Binding-site contacts:
Ligand atom O7 contacts residue THR284 of chain 1.C at 3.7 Å.
Ligand atom C8 contacts residue THR284 of chain 1.C at 3.2 Å.
Ligand atom C8 contacts residue ASN280 of chain 1.C at 3.3 Å.
Ligand atom C2 contacts residue ASN282 of chain 1.C at 2.7 Å.
Ligand atom C7 contacts residue ASN282 of chain 1.C at 4.3 Å.
Ligand atom C3 contacts residue ASN282 of chain 1.C at 3.9 Å.
Ligand atom O5 contacts residue ASN282 of chain 1.C at 2.2 Å (h-bond).
Ligand atom C1 contacts residue ASN282 of chain 1.C at 1.4 Å.
Ligand atom C4 contacts residue ASN282 of chain 1.C at 4.2 Å.
Ligand atom C7 contacts residue ASN280 of chain 1.C at 4.5 Å.
Ligand atom N2 contacts residue THR284 of chain 1.C at 4.4 Å.
Ligand atom C6 contacts residue ASN282 of chain 1.C at 4.5 Å.
Ligand atom C8 contacts residue ASN282 of chain 1.C at 4.5 Å.
Ligand atom C7 contacts residue THR284 of chain 1.C at 3.6 Å.
Ligand atom N2 contacts residue ASN282 of chain 1.C at 3.2 Å (h-bond).
Ligand atom C5 contacts residue ASN282 of chain 1.C at 3.5 Å.

The small molecule below binds the protein below.
Small molecule (SMILES): CC(=O)N[C@@H]1[C@@H](O)[C@H](O)[C@@H](CO)O[C@H]1O

Sequence of chain 1.C:
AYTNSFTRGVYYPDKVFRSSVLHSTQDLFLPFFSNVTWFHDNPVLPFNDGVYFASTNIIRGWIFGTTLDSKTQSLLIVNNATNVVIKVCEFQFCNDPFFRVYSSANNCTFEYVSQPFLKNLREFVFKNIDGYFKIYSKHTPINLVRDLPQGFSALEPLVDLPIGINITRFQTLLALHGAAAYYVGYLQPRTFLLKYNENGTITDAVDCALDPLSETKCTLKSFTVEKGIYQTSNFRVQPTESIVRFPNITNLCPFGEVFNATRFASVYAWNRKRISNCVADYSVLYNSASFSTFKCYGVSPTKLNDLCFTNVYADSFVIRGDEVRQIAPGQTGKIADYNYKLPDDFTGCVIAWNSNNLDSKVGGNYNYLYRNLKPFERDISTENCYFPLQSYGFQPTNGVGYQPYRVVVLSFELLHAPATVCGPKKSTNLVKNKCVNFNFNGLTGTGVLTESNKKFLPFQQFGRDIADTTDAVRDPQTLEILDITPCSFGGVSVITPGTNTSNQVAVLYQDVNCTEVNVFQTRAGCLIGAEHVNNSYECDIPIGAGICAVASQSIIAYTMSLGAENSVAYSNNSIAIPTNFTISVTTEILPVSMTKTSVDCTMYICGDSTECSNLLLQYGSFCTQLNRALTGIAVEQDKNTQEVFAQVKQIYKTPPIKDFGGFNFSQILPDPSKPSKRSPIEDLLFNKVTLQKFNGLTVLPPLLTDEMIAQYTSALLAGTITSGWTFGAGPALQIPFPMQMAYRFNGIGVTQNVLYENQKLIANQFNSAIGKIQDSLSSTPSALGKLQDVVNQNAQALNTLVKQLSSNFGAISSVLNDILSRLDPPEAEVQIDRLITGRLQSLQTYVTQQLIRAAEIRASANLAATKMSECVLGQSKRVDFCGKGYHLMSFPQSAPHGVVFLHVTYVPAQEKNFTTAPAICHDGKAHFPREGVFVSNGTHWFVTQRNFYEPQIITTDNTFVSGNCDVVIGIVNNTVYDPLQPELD